A protein and the small-molecule ligand that binds it are described below.
Small molecule (SMILES): CC(=O)N[C@@H]1[C@@H](O)[C@H](O)[C@@H](CO)O[C@H]1O

Sequence of chain 1.A:
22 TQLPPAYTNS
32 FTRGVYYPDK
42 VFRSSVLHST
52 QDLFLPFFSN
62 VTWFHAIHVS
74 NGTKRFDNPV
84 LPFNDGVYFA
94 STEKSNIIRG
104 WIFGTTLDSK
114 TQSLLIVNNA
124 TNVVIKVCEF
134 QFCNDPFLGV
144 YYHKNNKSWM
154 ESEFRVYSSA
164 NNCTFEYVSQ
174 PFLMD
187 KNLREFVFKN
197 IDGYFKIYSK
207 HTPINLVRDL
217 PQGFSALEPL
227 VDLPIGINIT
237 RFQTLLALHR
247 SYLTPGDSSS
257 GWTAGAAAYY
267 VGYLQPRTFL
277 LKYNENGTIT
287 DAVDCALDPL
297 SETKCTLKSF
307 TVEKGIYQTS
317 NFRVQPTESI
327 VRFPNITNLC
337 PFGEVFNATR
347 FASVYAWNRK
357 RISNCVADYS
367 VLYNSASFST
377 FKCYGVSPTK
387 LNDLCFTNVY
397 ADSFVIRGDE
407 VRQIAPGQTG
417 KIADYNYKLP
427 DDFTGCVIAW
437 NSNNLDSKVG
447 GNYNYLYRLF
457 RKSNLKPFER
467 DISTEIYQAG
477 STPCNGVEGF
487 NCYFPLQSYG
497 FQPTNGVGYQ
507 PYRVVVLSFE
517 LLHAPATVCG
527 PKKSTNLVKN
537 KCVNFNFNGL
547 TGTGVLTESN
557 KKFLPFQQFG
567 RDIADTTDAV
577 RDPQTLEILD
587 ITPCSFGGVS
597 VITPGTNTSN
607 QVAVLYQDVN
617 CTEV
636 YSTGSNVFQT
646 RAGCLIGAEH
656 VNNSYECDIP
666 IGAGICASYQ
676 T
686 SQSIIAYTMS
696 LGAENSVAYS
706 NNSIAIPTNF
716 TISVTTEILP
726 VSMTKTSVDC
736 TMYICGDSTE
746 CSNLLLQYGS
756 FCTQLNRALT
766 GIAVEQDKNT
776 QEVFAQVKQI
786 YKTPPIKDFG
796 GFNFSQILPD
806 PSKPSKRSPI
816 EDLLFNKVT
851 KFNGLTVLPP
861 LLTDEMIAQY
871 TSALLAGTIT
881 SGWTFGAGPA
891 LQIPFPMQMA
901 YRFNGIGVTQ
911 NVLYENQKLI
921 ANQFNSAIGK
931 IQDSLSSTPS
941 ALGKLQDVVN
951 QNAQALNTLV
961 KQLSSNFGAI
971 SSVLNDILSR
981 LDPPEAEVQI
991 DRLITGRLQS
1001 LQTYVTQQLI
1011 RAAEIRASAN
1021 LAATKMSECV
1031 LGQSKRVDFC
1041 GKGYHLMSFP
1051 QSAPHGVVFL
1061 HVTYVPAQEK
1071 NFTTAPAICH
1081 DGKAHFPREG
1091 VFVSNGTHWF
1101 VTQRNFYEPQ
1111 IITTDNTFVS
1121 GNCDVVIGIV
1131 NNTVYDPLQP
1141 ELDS

Binding-site contacts:
Ligand atom O5 contacts residue GLN580 of chain 1.A at 4.0 Å.
Ligand atom C3 contacts residue ASN331 of chain 1.A at 3.8 Å.
Ligand atom C6 contacts residue GLN580 of chain 1.A at 3.2 Å.
Ligand atom C6 contacts residue ASN331 of chain 1.A at 4.5 Å.
Ligand atom C5 contacts residue GLN580 of chain 1.A at 4.0 Å.
Ligand atom C4 contacts residue ASN331 of chain 1.A at 4.2 Å.
Ligand atom C2 contacts residue ASN331 of chain 1.A at 2.5 Å.
Ligand atom O5 contacts residue ASN331 of chain 1.A at 2.4 Å (h-bond).
Ligand atom N2 contacts residue ASN331 of chain 1.A at 2.9 Å (h-bond).
Ligand atom O7 contacts residue ASN331 of chain 1.A at 3.7 Å.
Ligand atom O6 contacts residue GLN580 of chain 1.A at 4.0 Å.
Ligand atom C7 contacts residue ASN331 of chain 1.A at 3.5 Å.
Ligand atom C1 contacts residue ASN331 of chain 1.A at 1.4 Å.
Ligand atom O6 contacts residue ASN331 of chain 1.A at 4.0 Å.
Ligand atom O7 contacts residue GLN580 of chain 1.A at 4.3 Å.
Ligand atom C5 contacts residue ASN331 of chain 1.A at 3.7 Å.
Ligand atom C4 contacts residue GLN580 of chain 1.A at 4.0 Å.